Sequence of chain 1.A:
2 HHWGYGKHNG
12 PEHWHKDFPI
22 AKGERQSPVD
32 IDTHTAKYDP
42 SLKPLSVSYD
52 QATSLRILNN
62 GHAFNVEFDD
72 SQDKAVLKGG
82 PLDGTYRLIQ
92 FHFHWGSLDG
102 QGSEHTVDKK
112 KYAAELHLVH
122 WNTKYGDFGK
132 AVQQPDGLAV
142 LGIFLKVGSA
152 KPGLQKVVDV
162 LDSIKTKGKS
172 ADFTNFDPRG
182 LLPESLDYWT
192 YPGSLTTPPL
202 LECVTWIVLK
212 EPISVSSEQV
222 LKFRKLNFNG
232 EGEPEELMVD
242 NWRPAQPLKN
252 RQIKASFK

Binding-site contacts:
Ligand atom C25 contacts residue GLN91 of chain 1.A at 3.4 Å.
Ligand atom O15 contacts residue GLN91 of chain 1.A at 3.1 Å (h-bond).
Ligand atom C10 contacts residue THR198 of chain 1.A at 3.3 Å.
Ligand atom C21 contacts residue PRO200 of chain 1.A at 3.7 Å (hydrophobic).
Ligand atom O2 contacts residue TRP207 of chain 1.A at 3.5 Å.
Ligand atom O15 contacts residue PHE129 of chain 1.A at 3.7 Å.
Ligand atom O3 contacts residue TRP207 of chain 1.A at 3.8 Å.
Ligand atom C20 contacts residue PHE129 of chain 1.A at 3.8 Å (hydrophobic).
Ligand atom O3 contacts residue HIS93 of chain 1.A at 3.4 Å.
Ligand atom C23 contacts residue PHE129 of chain 1.A at 3.8 Å (hydrophobic).
Ligand atom C5 contacts residue HIS93 of chain 1.A at 3.8 Å.
Ligand atom O3 contacts residue VAL141 of chain 1.A at 3.8 Å.
Ligand atom O3 contacts residue ZN1 of chain 1.B at 3.0 Å.
Ligand atom O3 contacts residue HIS118 of chain 1.A at 3.3 Å (h-bond).
Ligand atom C21 contacts residue LEU196 of chain 1.A at 3.8 Å (hydrophobic).
Ligand atom S1 contacts residue HIS118 of chain 1.A at 3.8 Å.
Ligand atom C7 contacts residue THR198 of chain 1.A at 3.6 Å.
Ligand atom S1 contacts residue ZN1 of chain 1.B at 3.0 Å.
Ligand atom C6 contacts residue THR198 of chain 1.A at 3.3 Å.
Ligand atom N4 contacts residue HIS95 of chain 1.A at 3.2 Å (h-bond).
Ligand atom C27 contacts residue ASN66 of chain 1.A at 3.8 Å.
Ligand atom C24 contacts residue GLN91 of chain 1.A at 3.8 Å.
Ligand atom C30 contacts residue ILE90 of chain 1.A at 3.3 Å (hydrophobic).
Ligand atom S1 contacts residue THR197 of chain 1.A at 3.7 Å.
Ligand atom S9 contacts residue LEU196 of chain 1.A at 3.8 Å.
Ligand atom S9 contacts residue VAL120 of chain 1.A at 3.8 Å.
Ligand atom N4 contacts residue HIS93 of chain 1.A at 3.2 Å (h-bond).
Ligand atom N4 contacts residue THR197 of chain 1.A at 2.8 Å (h-bond).
Ligand atom O14 contacts residue LEU196 of chain 1.A at 3.7 Å.
Ligand atom O2 contacts residue THR197 of chain 1.A at 2.9 Å (h-bond).
Ligand atom C26 contacts residue ASN66 of chain 1.A at 3.0 Å.
Ligand atom C20 contacts residue VAL133 of chain 1.A at 3.8 Å (hydrophobic).
Ligand atom S1 contacts residue HIS93 of chain 1.A at 3.7 Å.
Ligand atom O14 contacts residue PHE129 of chain 1.A at 3.1 Å.
Ligand atom O2 contacts residue LEU196 of chain 1.A at 3.2 Å.
Ligand atom C30 contacts residue PHE129 of chain 1.A at 3.4 Å (hydrophobic).
Ligand atom C27 contacts residue GLN91 of chain 1.A at 3.6 Å.
Ligand atom N4 contacts residue HIS118 of chain 1.A at 3.3 Å (h-bond).
Ligand atom C26 contacts residue GLN91 of chain 1.A at 3.3 Å.
Ligand atom N4 contacts residue ZN1 of chain 1.B at 2.0 Å.

A small-molecule ligand and the protein it binds are described below.
Small molecule (SMILES): COc1cccc(N2C(CN3CCOCC3)=Cc3cc(S(N)(=O)=O)sc3S2(=O)=O)c1